The small molecule below binds the protein below.
Small molecule (SMILES): CC(=O)N[C@@H]1[C@@H](O)[C@H](O)[C@@H](CO)O[C@H]1O

Sequence of chain 1.A:
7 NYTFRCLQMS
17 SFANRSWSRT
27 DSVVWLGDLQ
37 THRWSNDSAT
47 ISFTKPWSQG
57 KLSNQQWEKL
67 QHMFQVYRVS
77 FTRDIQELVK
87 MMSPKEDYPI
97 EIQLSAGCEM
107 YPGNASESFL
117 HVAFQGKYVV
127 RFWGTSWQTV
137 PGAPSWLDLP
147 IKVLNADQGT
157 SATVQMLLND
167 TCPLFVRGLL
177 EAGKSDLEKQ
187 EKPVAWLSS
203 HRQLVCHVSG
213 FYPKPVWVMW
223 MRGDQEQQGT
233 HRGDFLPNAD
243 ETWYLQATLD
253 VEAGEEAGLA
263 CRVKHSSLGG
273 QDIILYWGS

Binding-site contacts:
Ligand atom C3 contacts residue ASN20 of chain 1.A at 3.8 Å.
Ligand atom C4 contacts residue ASN20 of chain 1.A at 4.2 Å.
Ligand atom C6 contacts residue ALA19 of chain 1.A at 4.2 Å (hydrophobic).
Ligand atom O7 contacts residue ASN20 of chain 1.A at 4.2 Å.
Ligand atom C2 contacts residue ASN20 of chain 1.A at 2.6 Å.
Ligand atom O3 contacts residue ASN20 of chain 1.A at 4.3 Å.
Ligand atom C5 contacts residue TRP23 of chain 1.A at 3.7 Å (hydrophobic).
Ligand atom C7 contacts residue ASN20 of chain 1.A at 4.2 Å.
Ligand atom C1 contacts residue ASN20 of chain 1.A at 1.4 Å.
Ligand atom C5 contacts residue ASN20 of chain 1.A at 3.5 Å.
Ligand atom N2 contacts residue SER22 of chain 1.A at 4.4 Å.
Ligand atom O5 contacts residue ALA19 of chain 1.A at 3.8 Å.
Ligand atom C1 contacts residue ALA19 of chain 1.A at 4.4 Å (hydrophobic).
Ligand atom O6 contacts residue ALA19 of chain 1.A at 4.0 Å.
Ligand atom O5 contacts residue TRP23 of chain 1.A at 4.0 Å.
Ligand atom C7 contacts residue SER22 of chain 1.A at 3.9 Å.
Ligand atom C1 contacts residue TRP23 of chain 1.A at 3.8 Å (hydrophobic).
Ligand atom C6 contacts residue TRP23 of chain 1.A at 3.4 Å (hydrophobic).
Ligand atom N2 contacts residue ASN20 of chain 1.A at 3.5 Å (h-bond).
Ligand atom C8 contacts residue SER22 of chain 1.A at 3.4 Å.
Ligand atom O5 contacts residue ASN20 of chain 1.A at 2.3 Å (h-bond).